Sequence of chain 1.C:
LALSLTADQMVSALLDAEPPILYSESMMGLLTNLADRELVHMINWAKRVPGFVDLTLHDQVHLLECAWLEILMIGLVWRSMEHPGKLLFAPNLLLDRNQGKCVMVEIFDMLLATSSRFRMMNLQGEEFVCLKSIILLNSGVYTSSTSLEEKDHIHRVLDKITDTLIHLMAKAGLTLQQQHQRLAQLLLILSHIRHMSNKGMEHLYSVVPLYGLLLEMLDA

Binding-site contacts:
Ligand atom N24 contacts residue VAL239 of chain 1.C at 3.4 Å (h-bond).
Ligand atom C24 contacts residue VAL239 of chain 1.C at 3.0 Å (hydrophobic).
Ligand atom C19 contacts residue TRP89 of chain 1.C at 3.9 Å (hydrophobic).
Ligand atom C26 contacts residue VAL239 of chain 1.C at 3.7 Å (hydrophobic).
Ligand atom C26 contacts residue ASP57 of chain 1.C at 3.1 Å.
Ligand atom C10 contacts residue LEU134 of chain 1.C at 3.6 Å (hydrophobic).
Ligand atom C6 contacts residue LEU52 of chain 1.C at 3.8 Å (hydrophobic).
Ligand atom C6 contacts residue PHE110 of chain 1.C at 3.8 Å (hydrophobic).
Ligand atom C18 contacts residue ALA56 of chain 1.C at 3.6 Å (hydrophobic).
Ligand atom C18 contacts residue LEU90 of chain 1.C at 3.6 Å (hydrophobic).
Ligand atom C5 contacts residue LEU55 of chain 1.C at 3.8 Å (hydrophobic).
Ligand atom C14 contacts residue HIS230 of chain 1.C at 3.9 Å.
Ligand atom C15 contacts residue GLY227 of chain 1.C at 3.7 Å.
Ligand atom O4 contacts residue LEU93 of chain 1.C at 3.7 Å.
Ligand atom O4 contacts residue ARG100 of chain 1.C at 3.1 Å (salt-bridge).
Ligand atom C19 contacts residue ALA56 of chain 1.C at 3.4 Å (hydrophobic).
Ligand atom N24 contacts residue ASP57 of chain 1.C at 2.5 Å (salt-bridge).
Ligand atom O4 contacts residue GLU59 of chain 1.C at 3.0 Å (salt-bridge).
Ligand atom C13 contacts residue MET127 of chain 1.C at 3.4 Å (hydrophobic).
Ligand atom C25 contacts residue VAL239 of chain 1.C at 3.1 Å (hydrophobic).
Ligand atom C9 contacts residue PHE110 of chain 1.C at 3.6 Å (hydrophobic).
Ligand atom C20 contacts residue ALA56 of chain 1.C at 3.8 Å (hydrophobic).
Ligand atom C3 contacts residue LEU93 of chain 1.C at 3.7 Å (hydrophobic).
Ligand atom C23 contacts residue ASP57 of chain 1.C at 3.2 Å.
Ligand atom C6 contacts residue ALA56 of chain 1.C at 3.7 Å (hydrophobic).
Ligand atom O20 contacts residue LEU231 of chain 1.C at 3.4 Å.
Ligand atom C25 contacts residue ASP57 of chain 1.C at 3.3 Å.
Ligand atom C15 contacts residue LEU231 of chain 1.C at 3.3 Å (hydrophobic).
Ligand atom C14 contacts residue LEU231 of chain 1.C at 3.6 Å (hydrophobic).
Ligand atom C4 contacts residue GLU59 of chain 1.C at 3.6 Å.
Ligand atom C21 contacts residue LEU231 of chain 1.C at 3.7 Å (hydrophobic).
Ligand atom C5 contacts residue GLU59 of chain 1.C at 3.3 Å.
Ligand atom C12 contacts residue MET127 of chain 1.C at 3.7 Å (hydrophobic).
Ligand atom C20 contacts residue LEU231 of chain 1.C at 3.6 Å (hydrophobic).
Ligand atom C1 contacts residue PHE110 of chain 1.C at 3.8 Å (hydrophobic).
Ligand atom C5 contacts residue PHE110 of chain 1.C at 3.8 Å (hydrophobic).
Ligand atom C2 contacts residue PHE110 of chain 1.C at 3.9 Å (hydrophobic).
Ligand atom C3 contacts residue LEU97 of chain 1.C at 3.7 Å (hydrophobic).
Ligand atom C24 contacts residue ASP57 of chain 1.C at 3.5 Å.
Ligand atom C10 contacts residue ILE130 of chain 1.C at 3.5 Å (hydrophobic).

This protein binds this small molecule.
Small molecule (SMILES): CC/C(=C(\c1ccc(O)cc1)c1ccc(OCCN(C)C)cc1)c1ccccc1